Sequence of chain 1.D:
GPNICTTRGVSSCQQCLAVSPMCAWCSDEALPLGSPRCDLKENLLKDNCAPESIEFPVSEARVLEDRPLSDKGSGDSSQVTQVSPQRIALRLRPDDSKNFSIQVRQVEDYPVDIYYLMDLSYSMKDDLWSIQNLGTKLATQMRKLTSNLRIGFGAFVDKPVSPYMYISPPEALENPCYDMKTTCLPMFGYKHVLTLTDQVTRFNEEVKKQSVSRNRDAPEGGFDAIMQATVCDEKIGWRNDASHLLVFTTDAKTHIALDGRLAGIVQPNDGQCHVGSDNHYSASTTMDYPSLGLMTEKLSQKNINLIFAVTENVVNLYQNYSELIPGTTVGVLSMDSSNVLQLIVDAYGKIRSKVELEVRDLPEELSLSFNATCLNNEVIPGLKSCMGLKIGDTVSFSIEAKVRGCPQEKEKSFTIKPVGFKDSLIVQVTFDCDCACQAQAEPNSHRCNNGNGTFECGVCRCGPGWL

Binding-site contacts:
Ligand atom C2 contacts residue ASN371 of chain 1.D at 2.4 Å.
Ligand atom C3 contacts residue NAG1 of chain 1.WA at 4.4 Å.
Ligand atom O7 contacts residue ASN371 of chain 1.D at 3.5 Å (h-bond).
Ligand atom C3 contacts residue ASN371 of chain 1.D at 3.8 Å.
Ligand atom O6 contacts residue NAG1 of chain 1.WA at 3.2 Å.
Ligand atom C8 contacts residue SER398 of chain 1.D at 3.6 Å.
Ligand atom C7 contacts residue ASN371 of chain 1.D at 3.3 Å.
Ligand atom O3 contacts residue NAG1 of chain 1.WA at 3.1 Å.
Ligand atom C6 contacts residue PRO381 of chain 1.D at 4.3 Å (hydrophobic).
Ligand atom C7 contacts residue SER398 of chain 1.D at 3.5 Å.
Ligand atom C8 contacts residue SER369 of chain 1.D at 3.7 Å.
Ligand atom C8 contacts residue ASN371 of chain 1.D at 4.2 Å.
Ligand atom N2 contacts residue ASN371 of chain 1.D at 2.8 Å (h-bond).
Ligand atom O6 contacts residue PRO381 of chain 1.D at 4.5 Å.
Ligand atom C8 contacts residue GLU400 of chain 1.D at 3.7 Å.
Ligand atom O5 contacts residue ASN371 of chain 1.D at 2.4 Å (h-bond).
Ligand atom C5 contacts residue ASN371 of chain 1.D at 3.7 Å.
Ligand atom O6 contacts residue ASN371 of chain 1.D at 4.5 Å.
Ligand atom O7 contacts residue SER398 of chain 1.D at 2.5 Å (h-bond).
Ligand atom C8 contacts residue ILE399 of chain 1.D at 3.9 Å (hydrophobic).
Ligand atom C6 contacts residue NAG1 of chain 1.WA at 4.2 Å.
Ligand atom C1 contacts residue ASN371 of chain 1.D at 1.4 Å.
Ligand atom O5 contacts residue PRO381 of chain 1.D at 4.1 Å.
Ligand atom C4 contacts residue ASN371 of chain 1.D at 4.1 Å.

The protein below binds the small molecule below.
Small molecule (SMILES): CC(=O)N[C@H]1[C@H](O[C@H]2[C@H](O)[C@@H](NC(C)=O)CO[C@@H]2CO)O[C@H](CO)[C@@H](O)[C@@H]1O